A protein and the small-molecule ligand that binds it are described below.
Small molecule (SMILES): CC(=O)N[C@H]1[C@H](O[C@H]2[C@H](O)[C@@H](NC(C)=O)CO[C@@H]2CO)O[C@H](CO)[C@@H](O[C@@H]2O[C@H](CO[C@H]3O[C@H](CO)[C@@H](O)[C@H](O)[C@@H]3O)[C@@H](O)[C@H](O[C@H]3O[C@H](CO)[C@@H](O)[C@H](O)[C@@H]3O)[C@@H]2O)[C@@H]1O

Sequence of chain 1.A:
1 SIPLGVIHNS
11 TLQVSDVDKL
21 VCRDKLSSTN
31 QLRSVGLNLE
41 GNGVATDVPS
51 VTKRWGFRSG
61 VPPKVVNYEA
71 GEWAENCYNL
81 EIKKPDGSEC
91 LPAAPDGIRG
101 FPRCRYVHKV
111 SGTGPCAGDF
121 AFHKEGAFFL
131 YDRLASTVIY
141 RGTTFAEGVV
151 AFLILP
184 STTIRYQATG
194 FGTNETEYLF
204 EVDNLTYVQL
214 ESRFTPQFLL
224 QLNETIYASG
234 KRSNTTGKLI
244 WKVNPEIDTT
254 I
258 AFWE

Binding-site contacts:
Ligand atom C8 contacts residue ILE187 of chain 1.A at 4.2 Å (hydrophobic).
Ligand atom O7 contacts residue LEU223 of chain 1.A at 3.9 Å.
Ligand atom O5 contacts residue TYR230 of chain 1.A at 4.3 Å.
Ligand atom O5 contacts residue ASN226 of chain 1.A at 2.1 Å (h-bond).
Ligand atom N2 contacts residue TYR230 of chain 1.A at 3.3 Å.
Ligand atom O4 contacts residue TYR230 of chain 1.A at 3.7 Å.
Ligand atom O6 contacts residue TYR230 of chain 1.A at 3.3 Å.
Ligand atom C2 contacts residue ASN226 of chain 1.A at 2.5 Å.
Ligand atom C6 contacts residue TYR230 of chain 1.A at 3.5 Å (hydrophobic).
Ligand atom N2 contacts residue ASN226 of chain 1.A at 3.1 Å (h-bond).
Ligand atom O5 contacts residue GLU227 of chain 1.A at 4.0 Å.
Ligand atom C5 contacts residue ASN226 of chain 1.A at 3.5 Å.
Ligand atom O6 contacts residue ASN226 of chain 1.A at 3.2 Å (h-bond).
Ligand atom O6 contacts residue GLU227 of chain 1.A at 3.3 Å.
Ligand atom C8 contacts residue ARG188 of chain 1.A at 4.5 Å.
Ligand atom C8 contacts residue THR186 of chain 1.A at 3.3 Å.
Ligand atom C7 contacts residue TYR230 of chain 1.A at 4.1 Å (hydrophobic).
Ligand atom C6 contacts residue ASN226 of chain 1.A at 4.2 Å.
Ligand atom C7 contacts residue ASN226 of chain 1.A at 3.4 Å.
Ligand atom C8 contacts residue TYR230 of chain 1.A at 4.0 Å (hydrophobic).
Ligand atom C3 contacts residue ASN226 of chain 1.A at 3.7 Å.
Ligand atom C5 contacts residue TYR230 of chain 1.A at 3.7 Å (hydrophobic).
Ligand atom C8 contacts residue GLU204 of chain 1.A at 4.4 Å.
Ligand atom C4 contacts residue ASN226 of chain 1.A at 4.0 Å.
Ligand atom C4 contacts residue TYR230 of chain 1.A at 4.5 Å (hydrophobic).
Ligand atom C2 contacts residue TYR230 of chain 1.A at 4.0 Å (hydrophobic).
Ligand atom O7 contacts residue THR186 of chain 1.A at 3.7 Å.
Ligand atom C7 contacts residue THR186 of chain 1.A at 3.9 Å.
Ligand atom O7 contacts residue ASN226 of chain 1.A at 3.2 Å (h-bond).
Ligand atom C1 contacts residue TYR230 of chain 1.A at 4.5 Å (hydrophobic).
Ligand atom C1 contacts residue ASN226 of chain 1.A at 1.4 Å.